Binding-site contacts:
Ligand atom OH3 contacts residue ARG113 of chain 4.A at 3.0 Å (salt-bridge).
Ligand atom OH6 contacts residue GLU255 of chain 4.B at 3.2 Å (salt-bridge).
Ligand atom OH5 contacts residue GLU281 of chain 4.B at 3.0 Å (salt-bridge).
Ligand atom C1 contacts residue HIS47 of chain 4.B at 3.3 Å.
Ligand atom O1A contacts residue LLH1 of chain 4.R at 0.3 Å (h-bond).
Ligand atom OH6 contacts residue ARG303 of chain 4.B at 3.0 Å (salt-bridge).
Ligand atom C4 contacts residue LLH1 of chain 4.R at 1.0 Å.
Ligand atom OH3 contacts residue LLH1 of chain 4.R at 1.1 Å (h-bond).
Ligand atom OH6 contacts residue LLH1 of chain 4.R at 0.6 Å (h-bond).
Ligand atom C1 contacts residue LLH1 of chain 4.R at 0.1 Å.
Ligand atom O1B contacts residue LLH1 of chain 4.R at 0.1 Å (h-bond).
Ligand atom OH2 contacts residue HIS232 of chain 4.B at 3.1 Å (h-bond).
Ligand atom C2 contacts residue LLH1 of chain 4.R at 0.3 Å.
Ligand atom C4 contacts residue HIS332 of chain 4.B at 3.4 Å.
Ligand atom N6 contacts residue GLU352 of chain 4.B at 3.0 Å (salt-bridge).
Ligand atom N6 contacts residue HIS332 of chain 4.B at 3.2 Å.
Ligand atom OH4 contacts residue LLH1 of chain 4.R at 0.8 Å.
Ligand atom C5 contacts residue MG1 of chain 4.O at 3.0 Å.
Ligand atom OH6 contacts residue GLU352 of chain 4.B at 2.9 Å (salt-bridge).
Ligand atom C5 contacts residue HIS332 of chain 4.B at 3.5 Å.
Ligand atom C3 contacts residue LLH1 of chain 4.R at 0.4 Å.
Ligand atom O1B contacts residue HIS47 of chain 4.B at 2.8 Å (h-bond).
Ligand atom OH6 contacts residue MG1 of chain 4.O at 2.5 Å.
Ligand atom O1A contacts residue HIS232 of chain 4.B at 2.7 Å (h-bond).
Ligand atom OH2 contacts residue LLH1 of chain 4.R at 0.4 Å (h-bond).
Ligand atom C5 contacts residue GLU281 of chain 4.B at 3.4 Å.
Ligand atom OH5 contacts residue LLH1 of chain 4.R at 0.2 Å (h-bond).
Ligand atom N6 contacts residue MG1 of chain 4.O at 3.1 Å.
Ligand atom OH2 contacts residue HIS194 of chain 4.B at 3.2 Å.
Ligand atom OH5 contacts residue ASP229 of chain 4.B at 2.8 Å (salt-bridge).
Ligand atom OH5 contacts residue MG1 of chain 4.O at 2.0 Å.
Ligand atom OH4 contacts residue HIS194 of chain 4.B at 3.4 Å (h-bond).
Ligand atom N6 contacts residue LLH1 of chain 4.R at 0.7 Å (h-bond).
Ligand atom C5 contacts residue HIS194 of chain 4.B at 3.5 Å.
Ligand atom OH6 contacts residue GLU281 of chain 4.B at 3.3 Å (salt-bridge).
Ligand atom O1A contacts residue ARG113 of chain 4.A at 3.4 Å (salt-bridge).
Ligand atom OH6 contacts residue ASP229 of chain 4.B at 3.2 Å (salt-bridge).
Ligand atom O1A contacts residue HIS47 of chain 4.B at 3.0 Å (h-bond).
Ligand atom C5 contacts residue LLH1 of chain 4.R at 0.5 Å.
Ligand atom OH6 contacts residue LYS192 of chain 4.B at 2.8 Å (salt-bridge).

The protein below binds the small molecule below.
Small molecule (SMILES): O=C(NO)[C@@H](O)[C@H](O)[C@@H](O)C(=O)[O-]

Sequence of chain 4.A:
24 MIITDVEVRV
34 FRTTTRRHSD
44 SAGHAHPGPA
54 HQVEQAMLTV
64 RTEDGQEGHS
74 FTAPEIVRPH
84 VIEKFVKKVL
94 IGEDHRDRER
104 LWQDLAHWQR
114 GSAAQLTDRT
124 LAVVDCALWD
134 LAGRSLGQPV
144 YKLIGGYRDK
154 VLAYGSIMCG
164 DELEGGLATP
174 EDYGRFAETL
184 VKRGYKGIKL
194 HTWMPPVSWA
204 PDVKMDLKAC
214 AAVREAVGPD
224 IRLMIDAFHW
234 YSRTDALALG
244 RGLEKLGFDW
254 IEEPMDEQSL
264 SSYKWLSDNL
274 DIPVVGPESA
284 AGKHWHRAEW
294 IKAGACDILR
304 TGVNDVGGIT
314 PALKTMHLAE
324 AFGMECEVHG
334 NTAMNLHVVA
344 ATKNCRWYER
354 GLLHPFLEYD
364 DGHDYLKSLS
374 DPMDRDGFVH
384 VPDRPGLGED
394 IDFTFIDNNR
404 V

Sequence of chain 4.B:
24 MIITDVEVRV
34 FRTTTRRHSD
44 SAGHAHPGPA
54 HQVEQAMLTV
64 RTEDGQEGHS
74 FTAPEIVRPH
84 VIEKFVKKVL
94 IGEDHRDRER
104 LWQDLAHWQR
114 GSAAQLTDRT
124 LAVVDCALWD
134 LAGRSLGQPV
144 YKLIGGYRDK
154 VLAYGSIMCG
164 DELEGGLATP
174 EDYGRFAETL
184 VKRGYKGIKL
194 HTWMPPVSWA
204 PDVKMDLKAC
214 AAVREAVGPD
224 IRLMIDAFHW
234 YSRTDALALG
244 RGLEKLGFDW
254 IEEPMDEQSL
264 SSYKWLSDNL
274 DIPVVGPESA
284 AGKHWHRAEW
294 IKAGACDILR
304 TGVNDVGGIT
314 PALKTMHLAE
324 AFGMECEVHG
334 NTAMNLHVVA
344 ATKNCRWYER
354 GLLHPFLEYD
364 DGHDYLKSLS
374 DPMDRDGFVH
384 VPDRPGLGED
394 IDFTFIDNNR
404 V